The protein below binds the small molecule below.
Small molecule (SMILES): CO[C@H]1O[C@H](CO)[C@@H](O)[C@H](O)[C@@H]1O

Sequence of chain 1.D:
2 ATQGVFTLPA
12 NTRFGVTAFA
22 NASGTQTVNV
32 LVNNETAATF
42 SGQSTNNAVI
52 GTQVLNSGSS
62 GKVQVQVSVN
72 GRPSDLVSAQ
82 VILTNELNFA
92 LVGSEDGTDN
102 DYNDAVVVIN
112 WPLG

Sequence of chain 1.C:
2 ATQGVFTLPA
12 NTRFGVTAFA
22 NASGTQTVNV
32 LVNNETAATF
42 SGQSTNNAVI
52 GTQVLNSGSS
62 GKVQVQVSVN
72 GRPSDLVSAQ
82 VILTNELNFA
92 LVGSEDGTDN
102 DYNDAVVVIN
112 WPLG

Binding-site contacts:
Ligand atom O6 contacts residue ALA23 of chain 1.C at 3.3 Å.
Ligand atom C6 contacts residue GLY25 of chain 1.C at 3.9 Å.
Ligand atom C6 contacts residue ASP97 of chain 1.C at 3.3 Å.
Ligand atom O3 contacts residue ASP102 of chain 1.C at 2.9 Å (salt-bridge).
Ligand atom O2 contacts residue ASN22 of chain 1.C at 3.1 Å (h-bond).
Ligand atom O3 contacts residue CA1 of chain 1.M at 2.5 Å.
Ligand atom O4 contacts residue ASP105 of chain 1.C at 3.3 Å (salt-bridge).
Ligand atom C4 contacts residue ASP105 of chain 1.C at 3.3 Å.
Ligand atom C3 contacts residue ASP100 of chain 1.C at 3.2 Å.
Ligand atom O6 contacts residue GLY25 of chain 1.C at 2.9 Å (h-bond).
Ligand atom O5 contacts residue SER24 of chain 1.C at 2.9 Å (h-bond).
Ligand atom O6 contacts residue SER24 of chain 1.C at 3.2 Å (h-bond).
Ligand atom C4 contacts residue CA1 of chain 1.M at 3.9 Å.
Ligand atom O4 contacts residue CA1 of chain 1.N at 2.5 Å.
Ligand atom O2 contacts residue ASP105 of chain 1.C at 3.8 Å.
Ligand atom C1 contacts residue GLY115 of chain 1.D at 4.1 Å.
Ligand atom C3 contacts residue ASP105 of chain 1.C at 3.7 Å.
Ligand atom O3 contacts residue ASP105 of chain 1.C at 2.9 Å (salt-bridge).
Ligand atom C2 contacts residue GLY115 of chain 1.D at 3.4 Å.
Ligand atom O4 contacts residue ASP100 of chain 1.C at 3.6 Å (salt-bridge).
Ligand atom C7 contacts residue SER24 of chain 1.C at 3.4 Å.
Ligand atom C5 contacts residue ASP97 of chain 1.C at 3.9 Å.
Ligand atom O5 contacts residue ALA23 of chain 1.C at 3.9 Å.
Ligand atom O3 contacts residue CA1 of chain 1.N at 2.5 Å.
Ligand atom O2 contacts residue CA1 of chain 1.M at 2.5 Å.
Ligand atom O2 contacts residue ALA23 of chain 1.C at 3.3 Å.
Ligand atom C3 contacts residue CA1 of chain 1.N at 3.4 Å.
Ligand atom O4 contacts residue ASP97 of chain 1.C at 2.6 Å (salt-bridge).
Ligand atom C5 contacts residue SER24 of chain 1.C at 4.0 Å.
Ligand atom C4 contacts residue ASP97 of chain 1.C at 3.5 Å.
Ligand atom C2 contacts residue CA1 of chain 1.M at 3.5 Å.
Ligand atom C3 contacts residue CA1 of chain 1.M at 3.4 Å.
Ligand atom O2 contacts residue GLY115 of chain 1.D at 2.5 Å (h-bond).
Ligand atom C1 contacts residue SER24 of chain 1.C at 3.6 Å.
Ligand atom O6 contacts residue ASP97 of chain 1.C at 2.7 Å (salt-bridge).
Ligand atom C4 contacts residue CA1 of chain 1.N at 3.4 Å.
Ligand atom C6 contacts residue SER24 of chain 1.C at 4.0 Å.
Ligand atom C2 contacts residue ASP100 of chain 1.C at 4.0 Å.
Ligand atom O3 contacts residue ASP100 of chain 1.C at 2.6 Å (salt-bridge).
Ligand atom O4 contacts residue GLU96 of chain 1.C at 3.4 Å (salt-bridge).